Sequence of chain 1.D:
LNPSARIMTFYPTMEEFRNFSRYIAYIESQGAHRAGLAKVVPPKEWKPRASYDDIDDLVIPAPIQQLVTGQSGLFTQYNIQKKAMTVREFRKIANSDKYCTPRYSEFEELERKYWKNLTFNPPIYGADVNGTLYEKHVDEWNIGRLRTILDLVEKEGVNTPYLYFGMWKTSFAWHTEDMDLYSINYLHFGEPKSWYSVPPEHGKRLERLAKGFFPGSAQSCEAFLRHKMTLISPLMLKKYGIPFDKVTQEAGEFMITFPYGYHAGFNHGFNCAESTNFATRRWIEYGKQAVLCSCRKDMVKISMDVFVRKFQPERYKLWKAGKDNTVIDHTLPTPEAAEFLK

The small molecule below binds the protein below.
Small molecule (SMILES): CCN(/C=C/N(C)C)C(=O)CNCc1cc(C(=O)O)ccn1

Binding-site contacts:
Ligand atom CAS contacts residue TYR133 of chain 1.D at 3.4 Å (hydrophobic).
Ligand atom CAQ contacts residue HIS277 of chain 1.D at 3.5 Å.
Ligand atom C contacts residue TYR178 of chain 1.D at 3.5 Å (hydrophobic).
Ligand atom OAT contacts residue LYS207 of chain 1.D at 2.9 Å (salt-bridge).
Ligand atom CAA contacts residue TYR178 of chain 1.D at 3.3 Å (hydrophobic).
Ligand atom CAQ contacts residue TRP209 of chain 1.D at 3.6 Å (hydrophobic).
Ligand atom OAU contacts residue PHE186 of chain 1.D at 3.8 Å.
Ligand atom NAC contacts residue TYR178 of chain 1.D at 3.4 Å (h-bond).
Ligand atom NAR contacts residue MN1 of chain 1.Y at 2.1 Å.
Ligand atom OAU contacts residue TYR178 of chain 1.D at 3.4 Å.
Ligand atom OAU contacts residue TYR133 of chain 1.D at 2.6 Å (h-bond).
Ligand atom CAP contacts residue PHE186 of chain 1.D at 3.4 Å (hydrophobic).
Ligand atom CAN contacts residue PHE186 of chain 1.D at 3.8 Å (hydrophobic).
Ligand atom NAR contacts residue HIS277 of chain 1.D at 3.3 Å (h-bond).
Ligand atom NAR contacts residue HIS189 of chain 1.D at 3.1 Å (h-bond).
Ligand atom O contacts residue TYR178 of chain 1.D at 3.7 Å.
Ligand atom C contacts residue GLU191 of chain 1.D at 3.8 Å.
Ligand atom CAL contacts residue HIS189 of chain 1.D at 3.1 Å.
Ligand atom OAT contacts residue TYR133 of chain 1.D at 3.2 Å (h-bond).
Ligand atom CAM contacts residue HIS189 of chain 1.D at 3.5 Å.
Ligand atom N contacts residue HIS189 of chain 1.D at 3.0 Å (h-bond).
Ligand atom CAQ contacts residue PHE186 of chain 1.D at 3.6 Å (hydrophobic).
Ligand atom CAP contacts residue TRP209 of chain 1.D at 3.8 Å (hydrophobic).
Ligand atom CAA contacts residue SER289 of chain 1.D at 3.1 Å.
Ligand atom CAB contacts residue ASN291 of chain 1.D at 3.9 Å.
Ligand atom CAL contacts residue MN1 of chain 1.Y at 2.9 Å.
Ligand atom N contacts residue MN1 of chain 1.Y at 2.4 Å.
Ligand atom CA contacts residue GLU191 of chain 1.D at 2.9 Å.
Ligand atom CAO contacts residue PHE186 of chain 1.D at 3.5 Å (hydrophobic).
Ligand atom O contacts residue LYS242 of chain 1.D at 2.8 Å (salt-bridge).
Ligand atom CA contacts residue MN1 of chain 1.Y at 3.2 Å.
Ligand atom CAG contacts residue LYS242 of chain 1.D at 3.6 Å.
Ligand atom CAM contacts residue MN1 of chain 1.Y at 2.9 Å.
Ligand atom CAD contacts residue TYR178 of chain 1.D at 3.5 Å (hydrophobic).
Ligand atom OAT contacts residue PHE186 of chain 1.D at 3.5 Å.
Ligand atom N contacts residue GLU191 of chain 1.D at 3.1 Å (salt-bridge).
Ligand atom CAH contacts residue TYR176 of chain 1.D at 3.4 Å (hydrophobic).
Ligand atom CAQ contacts residue MN1 of chain 1.Y at 3.1 Å.
Ligand atom CAS contacts residue PHE186 of chain 1.D at 3.5 Å (hydrophobic).
Ligand atom CAA contacts residue THR290 of chain 1.D at 3.8 Å.